Binding-site contacts:
Ligand atom O7 contacts residue CYS134 of chain 1.I at 4.4 Å.
Ligand atom O5 contacts residue THR19 of chain 1.I at 4.3 Å.
Ligand atom C5 contacts residue THR19 of chain 1.I at 4.4 Å.
Ligand atom C7 contacts residue CYS134 of chain 1.I at 4.1 Å (hydrophobic).
Ligand atom C7 contacts residue ASN135 of chain 1.I at 3.6 Å.
Ligand atom C4 contacts residue THR19 of chain 1.I at 4.1 Å.
Ligand atom C8 contacts residue ASN135 of chain 1.I at 4.0 Å.
Ligand atom C5 contacts residue ASN135 of chain 1.I at 3.6 Å.
Ligand atom C4 contacts residue ASN135 of chain 1.I at 4.2 Å.
Ligand atom O5 contacts residue ASN135 of chain 1.I at 2.2 Å (h-bond).
Ligand atom C8 contacts residue CYS134 of chain 1.I at 3.5 Å (hydrophobic).
Ligand atom C2 contacts residue ASN135 of chain 1.I at 2.6 Å.
Ligand atom C1 contacts residue ASN135 of chain 1.I at 1.5 Å.
Ligand atom O7 contacts residue ASN135 of chain 1.I at 4.4 Å.
Ligand atom N2 contacts residue ASN135 of chain 1.I at 3.0 Å.
Ligand atom C3 contacts residue ASN135 of chain 1.I at 3.9 Å.
Ligand atom C6 contacts residue THR19 of chain 1.I at 3.7 Å.
Ligand atom C6 contacts residue THR20 of chain 1.I at 4.4 Å.

A protein and the small-molecule ligand that binds it are described below.
Small molecule (SMILES): CC(=O)N[C@@H]1[C@@H](O)[C@H](O)[C@@H](CO)O[C@H]1O

Sequence of chain 1.I:
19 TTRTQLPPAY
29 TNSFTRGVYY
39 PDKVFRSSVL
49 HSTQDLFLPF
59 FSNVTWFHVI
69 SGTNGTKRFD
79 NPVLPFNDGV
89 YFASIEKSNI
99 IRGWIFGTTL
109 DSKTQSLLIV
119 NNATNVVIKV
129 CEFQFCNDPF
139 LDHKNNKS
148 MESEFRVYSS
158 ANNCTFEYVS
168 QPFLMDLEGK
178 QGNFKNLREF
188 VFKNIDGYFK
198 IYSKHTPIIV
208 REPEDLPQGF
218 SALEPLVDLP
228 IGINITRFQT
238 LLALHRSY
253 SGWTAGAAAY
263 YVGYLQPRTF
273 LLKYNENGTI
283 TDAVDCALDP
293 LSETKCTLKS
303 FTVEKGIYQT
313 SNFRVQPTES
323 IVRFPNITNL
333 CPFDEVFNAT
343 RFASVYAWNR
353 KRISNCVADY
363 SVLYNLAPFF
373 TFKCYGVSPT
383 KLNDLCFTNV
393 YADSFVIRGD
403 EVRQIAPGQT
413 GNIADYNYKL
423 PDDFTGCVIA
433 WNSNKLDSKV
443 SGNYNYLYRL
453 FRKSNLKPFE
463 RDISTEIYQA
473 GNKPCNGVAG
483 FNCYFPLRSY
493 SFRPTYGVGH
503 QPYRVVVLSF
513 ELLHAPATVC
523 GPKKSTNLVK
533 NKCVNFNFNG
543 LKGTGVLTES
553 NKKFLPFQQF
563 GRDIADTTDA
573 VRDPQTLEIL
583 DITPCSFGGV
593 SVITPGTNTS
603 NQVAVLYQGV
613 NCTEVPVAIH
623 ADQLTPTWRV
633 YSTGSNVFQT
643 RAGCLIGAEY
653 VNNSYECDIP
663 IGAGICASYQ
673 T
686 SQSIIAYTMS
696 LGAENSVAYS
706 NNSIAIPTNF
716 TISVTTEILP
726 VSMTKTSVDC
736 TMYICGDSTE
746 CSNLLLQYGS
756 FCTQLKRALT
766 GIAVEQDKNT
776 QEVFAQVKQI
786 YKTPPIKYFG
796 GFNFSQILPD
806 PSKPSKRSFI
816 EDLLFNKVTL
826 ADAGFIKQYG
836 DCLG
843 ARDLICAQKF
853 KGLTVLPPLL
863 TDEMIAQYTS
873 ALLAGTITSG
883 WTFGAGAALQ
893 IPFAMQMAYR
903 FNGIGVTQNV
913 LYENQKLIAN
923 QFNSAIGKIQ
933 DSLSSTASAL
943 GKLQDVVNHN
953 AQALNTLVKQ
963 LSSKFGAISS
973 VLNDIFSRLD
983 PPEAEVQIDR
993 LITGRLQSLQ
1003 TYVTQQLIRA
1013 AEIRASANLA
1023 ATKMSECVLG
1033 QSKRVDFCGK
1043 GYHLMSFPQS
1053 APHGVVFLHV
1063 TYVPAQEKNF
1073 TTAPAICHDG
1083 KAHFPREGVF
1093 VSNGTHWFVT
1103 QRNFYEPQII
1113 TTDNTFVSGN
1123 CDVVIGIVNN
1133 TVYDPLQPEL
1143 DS